Binding-site contacts:
Ligand atom N26 contacts residue ASN242 of chain 1.B at 3.6 Å (h-bond).
Ligand atom O9 contacts residue SER312 of chain 1.B at 3.2 Å (h-bond).
Ligand atom C21 contacts residue SER141 of chain 1.B at 3.5 Å.
Ligand atom N7 contacts residue PHE132 of chain 1.B at 3.5 Å.
Ligand atom N7 contacts residue ASN242 of chain 1.B at 2.9 Å (h-bond).
Ligand atom O10 contacts residue PHE244 of chain 1.B at 3.2 Å.
Ligand atom C36 contacts residue PHE244 of chain 1.B at 3.5 Å (hydrophobic).
Ligand atom O29 contacts residue PHE240 of chain 1.B at 3.5 Å.
Ligand atom F31 contacts residue TYR313 of chain 1.B at 3.2 Å.
Ligand atom O29 contacts residue VAL268 of chain 1.B at 3.4 Å.
Ligand atom C1 contacts residue SER270 of chain 1.B at 3.5 Å.
Ligand atom C15 contacts residue PHE240 of chain 1.B at 3.4 Å (hydrophobic).
Ligand atom N11 contacts residue SER312 of chain 1.B at 3.0 Å (h-bond).
Ligand atom C19 contacts residue PHE132 of chain 1.B at 3.6 Å (hydrophobic).
Ligand atom O38 contacts residue PHE244 of chain 1.B at 3.6 Å.
Ligand atom N24 contacts residue ASN242 of chain 1.B at 3.4 Å.
Ligand atom F30 contacts residue MET148 of chain 1.B at 3.4 Å.
Ligand atom C36 contacts residue PRO131 of chain 1.B at 3.6 Å (hydrophobic).
Ligand atom C20 contacts residue PHE132 of chain 1.B at 3.6 Å (hydrophobic).
Ligand atom C16 contacts residue VAL268 of chain 1.B at 3.6 Å (hydrophobic).
Ligand atom C16 contacts residue PHE240 of chain 1.B at 3.5 Å (hydrophobic).
Ligand atom C32 contacts residue PHE132 of chain 1.B at 3.5 Å (hydrophobic).
Ligand atom C17 contacts residue VAL241 of chain 1.B at 3.3 Å (hydrophobic).
Ligand atom C32 contacts residue PHE244 of chain 1.B at 3.6 Å (hydrophobic).
Ligand atom N26 contacts residue PHE132 of chain 1.B at 3.6 Å.
Ligand atom C5 contacts residue SER270 of chain 1.B at 3.6 Å.
Ligand atom N33 contacts residue ASN242 of chain 1.B at 3.4 Å (h-bond).
Ligand atom N35 contacts residue PHE244 of chain 1.B at 3.5 Å.
Ligand atom N33 contacts residue PHE244 of chain 1.B at 3.5 Å.
Ligand atom F30 contacts residue PHE240 of chain 1.B at 3.4 Å.
Ligand atom C3 contacts residue SER312 of chain 1.B at 3.3 Å.
Ligand atom F31 contacts residue LEU144 of chain 1.B at 3.2 Å.
Ligand atom N11 contacts residue SER270 of chain 1.B at 2.8 Å (h-bond).
Ligand atom N35 contacts residue PRO131 of chain 1.B at 3.4 Å.
Ligand atom O27 contacts residue LEU144 of chain 1.B at 3.3 Å.
Ligand atom O9 contacts residue VAL311 of chain 1.B at 3.5 Å.
Ligand atom C1 contacts residue PHE132 of chain 1.B at 3.5 Å (hydrophobic).
Ligand atom O38 contacts residue PRO131 of chain 1.B at 3.4 Å.
Ligand atom C6 contacts residue SER270 of chain 1.B at 3.4 Å.
Ligand atom C6 contacts residue PHE132 of chain 1.B at 3.4 Å (hydrophobic).

Sequence of chain 1.B:
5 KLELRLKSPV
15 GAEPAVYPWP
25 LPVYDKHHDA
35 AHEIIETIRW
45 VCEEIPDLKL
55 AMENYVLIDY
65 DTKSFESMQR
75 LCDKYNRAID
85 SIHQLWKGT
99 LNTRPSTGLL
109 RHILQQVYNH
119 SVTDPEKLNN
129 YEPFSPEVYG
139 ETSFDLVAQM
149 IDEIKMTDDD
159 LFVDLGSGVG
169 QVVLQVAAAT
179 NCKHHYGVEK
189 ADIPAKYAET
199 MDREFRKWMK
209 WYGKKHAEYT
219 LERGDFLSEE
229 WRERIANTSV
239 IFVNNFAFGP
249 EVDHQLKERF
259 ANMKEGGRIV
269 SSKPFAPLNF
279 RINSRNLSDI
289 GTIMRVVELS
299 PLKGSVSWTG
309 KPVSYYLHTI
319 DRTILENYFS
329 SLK

The protein below binds the small molecule below.
Small molecule (SMILES): COc1nc(N)nc(Nc2cc(S(N)(=O)=O)ccc2N[C@@H](c2cccc3c2OC(F)(F)O3)c2ncccc2Cl)n1